A protein and the small-molecule ligand that binds it are described below.
Small molecule (SMILES): Oc1ccc(Br)cc1

Sequence of chain 1.B:
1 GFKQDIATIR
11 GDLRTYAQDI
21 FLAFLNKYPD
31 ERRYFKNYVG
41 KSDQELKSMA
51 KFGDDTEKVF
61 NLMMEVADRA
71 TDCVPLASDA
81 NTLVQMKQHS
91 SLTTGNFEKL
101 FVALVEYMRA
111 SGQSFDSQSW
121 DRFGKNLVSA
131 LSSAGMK

Binding-site contacts:
Ligand atom C5 contacts residue PHE35 of chain 1.B at 3.4 Å (hydrophobic).
Ligand atom C6 contacts residue VAL59 of chain 1.B at 3.7 Å (hydrophobic).
Ligand atom C1 contacts residue HEM1 of chain 1.F at 4.3 Å.
Ligand atom C6 contacts residue PHE35 of chain 1.B at 3.3 Å (hydrophobic).
Ligand atom C1 contacts residue VAL59 of chain 1.B at 3.8 Å (hydrophobic).
Ligand atom C1 contacts residue TYR38 of chain 1.B at 4.4 Å (hydrophobic).
Ligand atom O1 contacts residue THR56 of chain 1.B at 3.0 Å (h-bond).
Ligand atom C3 contacts residue PHE21 of chain 1.B at 3.4 Å (hydrophobic).
Ligand atom O1 contacts residue ASP55 of chain 1.B at 3.2 Å.
Ligand atom BR4 contacts residue VAL59 of chain 1.B at 3.7 Å.
Ligand atom C2 contacts residue ASP55 of chain 1.B at 4.2 Å.
Ligand atom C6 contacts residue HEM1 of chain 1.F at 3.8 Å.
Ligand atom C3 contacts residue THR56 of chain 1.B at 3.6 Å.
Ligand atom O1 contacts residue PHE21 of chain 1.B at 4.0 Å.
Ligand atom C4 contacts residue PHE21 of chain 1.B at 3.4 Å (hydrophobic).
Ligand atom C6 contacts residue PHE21 of chain 1.B at 3.6 Å (hydrophobic).
Ligand atom O1 contacts residue PHE52 of chain 1.B at 4.1 Å.
Ligand atom C2 contacts residue PHE21 of chain 1.B at 3.4 Å (hydrophobic).
Ligand atom BR4 contacts residue HEM1 of chain 1.F at 4.0 Å.
Ligand atom C1 contacts residue THR56 of chain 1.B at 3.4 Å.
Ligand atom C1 contacts residue ASP55 of chain 1.B at 4.0 Å.
Ligand atom C5 contacts residue VAL59 of chain 1.B at 3.6 Å (hydrophobic).
Ligand atom C3 contacts residue VAL59 of chain 1.B at 3.6 Å (hydrophobic).
Ligand atom BR4 contacts residue PHE21 of chain 1.B at 3.8 Å.
Ligand atom C5 contacts residue HEM1 of chain 1.F at 4.3 Å.
Ligand atom BR4 contacts residue LEU100 of chain 1.B at 3.6 Å.
Ligand atom C5 contacts residue PHE21 of chain 1.B at 3.6 Å (hydrophobic).
Ligand atom C2 contacts residue THR56 of chain 1.B at 2.9 Å.
Ligand atom C3 contacts residue PHE60 of chain 1.B at 4.2 Å (hydrophobic).
Ligand atom O1 contacts residue HEM1 of chain 1.F at 3.8 Å.
Ligand atom C2 contacts residue VAL59 of chain 1.B at 3.8 Å (hydrophobic).
Ligand atom C4 contacts residue VAL59 of chain 1.B at 3.6 Å (hydrophobic).
Ligand atom O1 contacts residue VAL59 of chain 1.B at 4.5 Å.
Ligand atom C1 contacts residue PHE21 of chain 1.B at 3.5 Å (hydrophobic).
Ligand atom O1 contacts residue TYR38 of chain 1.B at 3.5 Å (h-bond).